Binding-site contacts:
Ligand atom C15 contacts residue LEU11 of chain 1.A at 4.4 Å (hydrophobic).
Ligand atom C17 contacts residue LEU25 of chain 1.B at 4.0 Å (hydrophobic).
Ligand atom C9 contacts residue LEU25 of chain 1.B at 4.0 Å (hydrophobic).
Ligand atom C12 contacts residue LEU25 of chain 1.B at 3.9 Å (hydrophobic).
Ligand atom C9 contacts residue ASN28 of chain 1.B at 4.3 Å.
Ligand atom C11 contacts residue GLY24 of chain 1.B at 4.1 Å.
Ligand atom C15 contacts residue LEU95 of chain 1.B at 3.9 Å (hydrophobic).
Ligand atom C14 contacts residue LEU11 of chain 1.A at 4.3 Å (hydrophobic).
Ligand atom C16 contacts residue LEU11 of chain 1.A at 4.2 Å (hydrophobic).
Ligand atom O20 contacts residue LEU11 of chain 1.A at 3.9 Å.
Ligand atom O20 contacts residue GLU12 of chain 1.A at 2.9 Å (salt-bridge).
Ligand atom C13 contacts residue LEU25 of chain 1.B at 4.0 Å (hydrophobic).
Ligand atom O20 contacts residue PRO9 of chain 1.A at 4.3 Å.
Ligand atom C16 contacts residue GLY24 of chain 1.B at 3.5 Å.
Ligand atom C18 contacts residue CYS8 of chain 1.A at 3.3 Å (hydrophobic).
Ligand atom C16 contacts residue LEU95 of chain 1.B at 3.7 Å (hydrophobic).
Ligand atom C11 contacts residue ASN28 of chain 1.B at 4.0 Å.
Ligand atom C8 contacts residue LEU25 of chain 1.B at 4.1 Å (hydrophobic).
Ligand atom C13 contacts residue LEU11 of chain 1.A at 4.2 Å (hydrophobic).
Ligand atom C14 contacts residue ASN28 of chain 1.B at 3.6 Å.
Ligand atom O19 contacts residue ASN28 of chain 1.B at 2.2 Å (h-bond).
Ligand atom O20 contacts residue LEU25 of chain 1.B at 4.3 Å.
Ligand atom O20 contacts residue CYS8 of chain 1.A at 2.9 Å (h-bond).
Ligand atom C12 contacts residue GLY24 of chain 1.B at 3.7 Å.
Ligand atom C18 contacts residue LEU25 of chain 1.B at 4.2 Å (hydrophobic).
Ligand atom C10 contacts residue ASN28 of chain 1.B at 3.3 Å.
Ligand atom C14 contacts residue GLY24 of chain 1.B at 3.9 Å.
Ligand atom C12 contacts residue LEU11 of chain 1.A at 3.8 Å (hydrophobic).
Ligand atom C13 contacts residue CYS8 of chain 1.A at 2.7 Å (hydrophobic).
Ligand atom C11 contacts residue LEU11 of chain 1.A at 4.0 Å (hydrophobic).
Ligand atom C13 contacts residue GLU12 of chain 1.A at 4.0 Å.
Ligand atom C17 contacts residue GLY24 of chain 1.B at 3.5 Å.
Ligand atom C10 contacts residue CYS8 of chain 1.A at 4.2 Å (hydrophobic).
Ligand atom C12 contacts residue CYS8 of chain 1.A at 4.1 Å (hydrophobic).
Ligand atom C15 contacts residue GLY24 of chain 1.B at 3.6 Å.
Ligand atom C8 contacts residue CYS8 of chain 1.A at 1.7 Å (hydrophobic).
Ligand atom C17 contacts residue LEU11 of chain 1.A at 3.9 Å (hydrophobic).
Ligand atom C9 contacts residue CYS8 of chain 1.A at 2.8 Å (hydrophobic).
Ligand atom O19 contacts residue GLU99 of chain 1.B at 3.9 Å.
Ligand atom C13 contacts residue GLY24 of chain 1.B at 4.3 Å.

The protein below binds the small molecule below.
Small molecule (SMILES): Cc1cc(O)c2ccccc2c1O

Sequence of chain 1.A:
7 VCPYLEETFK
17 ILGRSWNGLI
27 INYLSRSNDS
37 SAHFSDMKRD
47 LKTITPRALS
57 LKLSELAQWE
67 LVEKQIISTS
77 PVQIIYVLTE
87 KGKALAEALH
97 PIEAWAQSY

Sequence of chain 1.B:
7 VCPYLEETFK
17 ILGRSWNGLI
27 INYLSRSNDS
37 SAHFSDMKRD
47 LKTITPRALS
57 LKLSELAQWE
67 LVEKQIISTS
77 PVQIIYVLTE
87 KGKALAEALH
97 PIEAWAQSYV